A small-molecule ligand and the protein it binds are described below.
Small molecule (SMILES): CC1=N[Pt]2N=C(C)O[As]2(O)(O)O1

Binding-site contacts:
Ligand atom C4 contacts residue GLU53 of chain 12.A at 3.3 Å.
Ligand atom C1 contacts residue HIS49 of chain 12.A at 4.1 Å.
Ligand atom C4 contacts residue ARG52 of chain 12.A at 3.7 Å.
Ligand atom N1 contacts residue CD1 of chain 12.S at 3.9 Å.
Ligand atom PT1 contacts residue HIS49 of chain 12.A at 2.0 Å.
Ligand atom C3 contacts residue ARG52 of chain 12.A at 3.8 Å.
Ligand atom O2 contacts residue ARG52 of chain 12.A at 3.5 Å.
Ligand atom C4 contacts residue GLU56 of chain 12.A at 4.4 Å.
Ligand atom N2 contacts residue HIS49 of chain 12.A at 3.0 Å (h-bond).
Ligand atom AS1 contacts residue ARG52 of chain 12.A at 3.8 Å.
Ligand atom AS1 contacts residue CD1 of chain 12.S at 4.0 Å.
Ligand atom O1 contacts residue CD1 of chain 12.S at 3.9 Å.
Ligand atom N2 contacts residue ARG52 of chain 12.A at 3.8 Å.
Ligand atom O3 contacts residue CD1 of chain 12.S at 3.3 Å.
Ligand atom PT1 contacts residue CD1 of chain 12.S at 4.1 Å.
Ligand atom O3 contacts residue ARG52 of chain 12.A at 2.3 Å (salt-bridge).
Ligand atom N1 contacts residue HIS49 of chain 12.A at 2.8 Å (h-bond).
Ligand atom C3 contacts residue HIS49 of chain 12.A at 4.2 Å.
Ligand atom C2 contacts residue GLU45 of chain 12.A at 4.0 Å.
Ligand atom AS1 contacts residue HIS49 of chain 12.A at 4.3 Å.
Ligand atom C1 contacts residue CD1 of chain 12.S at 3.9 Å.
Ligand atom N2 contacts residue GLU53 of chain 12.A at 3.0 Å (salt-bridge).
Ligand atom C3 contacts residue GLU53 of chain 12.A at 3.4 Å.

Sequence of chain 12.A:
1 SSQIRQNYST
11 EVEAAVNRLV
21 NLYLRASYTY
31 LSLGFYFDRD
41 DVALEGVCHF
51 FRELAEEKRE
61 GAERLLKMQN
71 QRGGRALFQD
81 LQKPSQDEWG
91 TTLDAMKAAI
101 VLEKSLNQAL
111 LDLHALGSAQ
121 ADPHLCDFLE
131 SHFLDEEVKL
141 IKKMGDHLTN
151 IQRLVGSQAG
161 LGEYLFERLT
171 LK